Binding-site contacts:
Ligand atom O3 contacts residue LYS115 of chain 55.N at 3.6 Å (salt-bridge).
Ligand atom O6 contacts residue LYS181 of chain 55.N at 3.4 Å (salt-bridge).
Ligand atom C4 contacts residue ASN259 of chain 55.O at 4.2 Å.
Ligand atom O4 contacts residue LYS181 of chain 55.N at 2.7 Å (salt-bridge).
Ligand atom C8 contacts residue LEU257 of chain 55.O at 4.1 Å (hydrophobic).
Ligand atom C4 contacts residue LYS181 of chain 55.N at 3.6 Å.
Ligand atom C3 contacts residue ASN259 of chain 55.O at 3.7 Å.
Ligand atom C5 contacts residue LYS181 of chain 55.N at 3.4 Å.
Ligand atom O7 contacts residue ASN259 of chain 55.O at 3.2 Å (h-bond).
Ligand atom C8 contacts residue THR116 of chain 55.N at 4.3 Å.
Ligand atom C6 contacts residue LYS181 of chain 55.N at 3.4 Å.
Ligand atom C1 contacts residue ASN259 of chain 55.O at 1.4 Å.
Ligand atom C3 contacts residue LYS115 of chain 55.N at 4.3 Å.
Ligand atom N2 contacts residue ASN259 of chain 55.O at 2.8 Å (h-bond).
Ligand atom C7 contacts residue ASN259 of chain 55.O at 3.2 Å.
Ligand atom O4 contacts residue PHE118 of chain 55.N at 4.1 Å.
Ligand atom C8 contacts residue ASN259 of chain 55.O at 4.2 Å.
Ligand atom C2 contacts residue ASN259 of chain 55.O at 2.4 Å.
Ligand atom C8 contacts residue ALA258 of chain 55.O at 3.7 Å (hydrophobic).
Ligand atom O5 contacts residue ASN259 of chain 55.O at 2.3 Å (h-bond).
Ligand atom C5 contacts residue ASN259 of chain 55.O at 3.6 Å.
Ligand atom N2 contacts residue THR116 of chain 55.N at 4.1 Å.

Sequence of chain 55.N:
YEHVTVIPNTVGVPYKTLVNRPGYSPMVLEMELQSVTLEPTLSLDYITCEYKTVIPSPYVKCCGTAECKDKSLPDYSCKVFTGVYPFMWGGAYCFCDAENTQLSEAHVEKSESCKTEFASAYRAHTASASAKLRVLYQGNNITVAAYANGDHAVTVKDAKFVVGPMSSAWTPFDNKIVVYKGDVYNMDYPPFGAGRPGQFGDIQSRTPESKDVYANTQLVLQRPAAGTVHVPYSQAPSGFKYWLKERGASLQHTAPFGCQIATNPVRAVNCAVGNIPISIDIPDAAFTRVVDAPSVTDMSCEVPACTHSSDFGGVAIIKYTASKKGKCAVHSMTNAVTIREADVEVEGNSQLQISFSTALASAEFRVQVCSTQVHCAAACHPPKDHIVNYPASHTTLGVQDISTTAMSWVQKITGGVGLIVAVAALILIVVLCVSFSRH

Sequence of chain 55.O:
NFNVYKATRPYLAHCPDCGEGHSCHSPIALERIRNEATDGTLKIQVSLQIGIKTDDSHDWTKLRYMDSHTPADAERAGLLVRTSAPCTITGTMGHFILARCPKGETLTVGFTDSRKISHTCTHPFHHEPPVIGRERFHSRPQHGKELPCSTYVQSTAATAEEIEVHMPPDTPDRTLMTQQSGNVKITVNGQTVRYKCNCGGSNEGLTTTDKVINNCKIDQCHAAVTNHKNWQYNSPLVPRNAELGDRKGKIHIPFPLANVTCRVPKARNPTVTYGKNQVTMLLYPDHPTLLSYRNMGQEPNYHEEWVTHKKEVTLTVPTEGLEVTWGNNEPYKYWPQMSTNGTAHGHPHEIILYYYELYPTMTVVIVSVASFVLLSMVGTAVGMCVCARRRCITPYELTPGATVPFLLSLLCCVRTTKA

The small molecule below binds the protein below.
Small molecule (SMILES): CC(=O)N[C@@H]1[C@@H](O)[C@H](O)[C@@H](CO)O[C@H]1O